Binding-site contacts:
Ligand atom O15 contacts residue TYR125 of chain 1.A at 2.8 Å (h-bond).
Ligand atom O40 contacts residue ARG86 of chain 1.A at 3.4 Å (salt-bridge).
Ligand atom C12 contacts residue LEU128 of chain 1.A at 3.5 Å (hydrophobic).
Ligand atom C26 contacts residue ILE79 of chain 1.A at 3.7 Å (hydrophobic).
Ligand atom C21 contacts residue ARG86 of chain 1.A at 3.7 Å.
Ligand atom N07 contacts residue LEU128 of chain 1.A at 3.7 Å.
Ligand atom C20 contacts residue ARG86 of chain 1.A at 3.7 Å.
Ligand atom O38 contacts residue PHE80 of chain 1.A at 3.2 Å.
Ligand atom C17 contacts residue HIS247 of chain 1.A at 3.6 Å.
Ligand atom C39 contacts residue ARG86 of chain 1.A at 3.3 Å.
Ligand atom C33 contacts residue GLN84 of chain 1.A at 3.7 Å.
Ligand atom C35 contacts residue CYS83 of chain 1.A at 3.3 Å (hydrophobic).
Ligand atom C32 contacts residue LEU251 of chain 1.A at 3.4 Å (hydrophobic).
Ligand atom C11 contacts residue ARG86 of chain 1.A at 3.6 Å.
Ligand atom C23 contacts residue ILE139 of chain 1.A at 3.3 Å (hydrophobic).
Ligand atom C10 contacts residue ALA90 of chain 1.A at 3.7 Å (hydrophobic).
Ligand atom C02 contacts residue CYS83 of chain 1.A at 3.1 Å (hydrophobic).
Ligand atom C39 contacts residue SER140 of chain 1.A at 3.7 Å.
Ligand atom C31 contacts residue HIS247 of chain 1.A at 3.5 Å.
Ligand atom O15 contacts residue HIS247 of chain 1.A at 3.6 Å.
Ligand atom C31 contacts residue TYR271 of chain 1.A at 3.7 Å (hydrophobic).
Ligand atom O37 contacts residue GLN84 of chain 1.A at 2.5 Å (h-bond).
Ligand atom C01 contacts residue SER87 of chain 1.A at 3.7 Å.
Ligand atom C03 contacts residue CYS83 of chain 1.A at 3.6 Å (hydrophobic).
Ligand atom C24 contacts residue ILE139 of chain 1.A at 3.6 Å (hydrophobic).
Ligand atom N16 contacts residue SER87 of chain 1.A at 2.8 Å (h-bond).
Ligand atom C34 contacts residue CYS83 of chain 1.A at 3.5 Å (hydrophobic).
Ligand atom C18 contacts residue HIS247 of chain 1.A at 3.6 Å.
Ligand atom C34 contacts residue GLN84 of chain 1.A at 3.7 Å.
Ligand atom C34 contacts residue PHE80 of chain 1.A at 3.7 Å (hydrophobic).
Ligand atom N36 contacts residue GLN84 of chain 1.A at 3.6 Å.
Ligand atom O40 contacts residue ILE139 of chain 1.A at 3.7 Å.
Ligand atom O41 contacts residue ARG86 of chain 1.A at 2.4 Å (salt-bridge).
Ligand atom C06 contacts residue SER87 of chain 1.A at 3.1 Å.
Ligand atom O40 contacts residue SER140 of chain 1.A at 2.7 Å (h-bond).
Ligand atom C17 contacts residue TYR271 of chain 1.A at 3.6 Å (hydrophobic).
Ligand atom C19 contacts residue SER87 of chain 1.A at 3.5 Å.
Ligand atom C01 contacts residue CYS83 of chain 1.A at 3.5 Å (hydrophobic).
Ligand atom C17 contacts residue SER87 of chain 1.A at 3.6 Å.
Ligand atom C19 contacts residue TYR271 of chain 1.A at 3.2 Å (hydrophobic).

The small molecule below binds the protein below.
Small molecule (SMILES): Cc1c(C)n(Cc2ccc(-c3ccccc3C(=O)O)cc2)c2ccc(C(=O)N[C@H](C)c3ccc([N+](=O)[O-])cc3)cc12

Sequence of chain 1.A:
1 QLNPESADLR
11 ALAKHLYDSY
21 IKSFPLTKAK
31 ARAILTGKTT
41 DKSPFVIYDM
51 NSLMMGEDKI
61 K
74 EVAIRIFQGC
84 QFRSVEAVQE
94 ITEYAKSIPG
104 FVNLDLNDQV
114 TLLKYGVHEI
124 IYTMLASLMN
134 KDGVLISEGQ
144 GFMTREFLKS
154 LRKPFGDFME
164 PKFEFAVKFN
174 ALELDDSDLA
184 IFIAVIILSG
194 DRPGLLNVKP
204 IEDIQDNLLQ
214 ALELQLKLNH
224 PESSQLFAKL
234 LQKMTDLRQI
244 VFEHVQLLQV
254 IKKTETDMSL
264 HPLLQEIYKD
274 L